A protein and the small-molecule ligand that binds it are described below.
Small molecule (SMILES): Cc1c(-c2ccccc2)cccc1-c1cc(/C=C/C(=O)O)ccc1O

Binding-site contacts:
Ligand atom C15 contacts residue PHE85 of chain 2.A at 3.6 Å (hydrophobic).
Ligand atom O09 contacts residue LEU98 of chain 2.A at 3.5 Å.
Ligand atom C24 contacts residue CYS204 of chain 2.A at 3.9 Å (hydrophobic).
Ligand atom C08 contacts residue ARG88 of chain 2.A at 3.6 Å.
Ligand atom O09 contacts residue ARG88 of chain 2.A at 3.5 Å (salt-bridge).
Ligand atom C25 contacts residue ILE40 of chain 2.A at 3.2 Å (hydrophobic).
Ligand atom C14 contacts residue ILE40 of chain 2.A at 3.7 Å (hydrophobic).
Ligand atom C24 contacts residue PHE211 of chain 2.A at 3.7 Å (hydrophobic).
Ligand atom C23 contacts residue ILE40 of chain 2.A at 3.7 Å (hydrophobic).
Ligand atom C08 contacts residue ALA43 of chain 2.A at 3.8 Å (hydrophobic).
Ligand atom C04 contacts residue LEU81 of chain 2.A at 3.6 Å (hydrophobic).
Ligand atom O01 contacts residue ASN78 of chain 2.A at 3.0 Å (h-bond).
Ligand atom C07 contacts residue PHE85 of chain 2.A at 3.5 Å (hydrophobic).
Ligand atom C21 contacts residue VAL114 of chain 2.A at 3.5 Å (hydrophobic).
Ligand atom C06 contacts residue ALA44 of chain 2.A at 3.7 Å (hydrophobic).
Ligand atom C03 contacts residue ILE82 of chain 2.A at 3.9 Å (hydrophobic).
Ligand atom C05 contacts residue ALA44 of chain 2.A at 3.9 Å (hydrophobic).
Ligand atom C17 contacts residue ILE40 of chain 2.A at 3.8 Å (hydrophobic).
Ligand atom O01 contacts residue CYS204 of chain 2.A at 3.2 Å.
Ligand atom O09 contacts residue ALA99 of chain 2.A at 2.6 Å (h-bond).
Ligand atom C16 contacts residue ILE40 of chain 2.A at 3.7 Å (hydrophobic).
Ligand atom C12 contacts residue ILE40 of chain 2.A at 3.9 Å (hydrophobic).
Ligand atom C02 contacts residue ASN78 of chain 2.A at 3.7 Å.
Ligand atom C18 contacts residue ILE40 of chain 2.A at 3.2 Å (hydrophobic).
Ligand atom C21 contacts residue ILE117 of chain 2.A at 3.2 Å (hydrophobic).
Ligand atom C24 contacts residue ILE40 of chain 2.A at 3.5 Å (hydrophobic).
Ligand atom C24 contacts residue LEU208 of chain 2.A at 3.7 Å (hydrophobic).
Ligand atom O09 contacts residue ALA43 of chain 2.A at 3.0 Å.
Ligand atom O10 contacts residue ALA99 of chain 2.A at 3.4 Å.
Ligand atom O10 contacts residue ARG88 of chain 2.A at 3.2 Å (salt-bridge).
Ligand atom C08 contacts residue ALA99 of chain 2.A at 3.6 Å (hydrophobic).
Ligand atom C20 contacts residue PHE118 of chain 2.A at 3.3 Å (hydrophobic).
Ligand atom C03 contacts residue ASN78 of chain 2.A at 3.4 Å.
Ligand atom C25 contacts residue LEU208 of chain 2.A at 3.4 Å (hydrophobic).
Ligand atom C13 contacts residue ILE40 of chain 2.A at 3.3 Å (hydrophobic).
Ligand atom C21 contacts residue PHE118 of chain 2.A at 3.4 Å (hydrophobic).
Ligand atom O10 contacts residue GLN47 of chain 2.A at 3.1 Å.
Ligand atom C22 contacts residue ILE117 of chain 2.A at 3.4 Å (hydrophobic).
Ligand atom C20 contacts residue VAL114 of chain 2.A at 3.7 Å (hydrophobic).
Ligand atom C11 contacts residue ILE40 of chain 2.A at 3.8 Å (hydrophobic).

Sequence of chain 2.A:
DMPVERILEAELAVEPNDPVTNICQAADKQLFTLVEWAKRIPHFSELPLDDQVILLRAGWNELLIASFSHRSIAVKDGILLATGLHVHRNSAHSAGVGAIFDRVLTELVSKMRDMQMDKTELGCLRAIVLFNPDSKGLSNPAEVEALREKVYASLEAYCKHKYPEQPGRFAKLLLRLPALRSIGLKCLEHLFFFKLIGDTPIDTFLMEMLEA